Binding-site contacts:
Ligand atom NAS contacts residue MG1 of chain 1.G at 1.8 Å.
Ligand atom OAB contacts residue PRO240 of chain 1.A at 3.2 Å.
Ligand atom OAE contacts residue MG1 of chain 1.H at 1.7 Å.
Ligand atom OAC contacts residue GLU247 of chain 1.A at 2.2 Å (salt-bridge).
Ligand atom NBE contacts residue ASP159 of chain 1.A at 3.4 Å (salt-bridge).
Ligand atom NBE contacts residue GLU247 of chain 1.A at 3.0 Å (salt-bridge).
Ligand atom NBE contacts residue MG1 of chain 1.H at 2.2 Å.
Ligand atom OAE contacts residue GLU247 of chain 1.A at 2.7 Å (salt-bridge).
Ligand atom CAK contacts residue PRO240 of chain 1.A at 3.7 Å (hydrophobic).
Ligand atom CAM contacts residue TYR238 of chain 1.A at 3.6 Å (hydrophobic).
Ligand atom CAU contacts residue PRO240 of chain 1.A at 3.7 Å (hydrophobic).
Ligand atom OAC contacts residue ASP159 of chain 1.A at 3.7 Å.
Ligand atom OAB contacts residue ARG326 of chain 1.D at 3.6 Å.
Ligand atom CBD contacts residue MG1 of chain 1.G at 2.6 Å.
Ligand atom CBD contacts residue MG1 of chain 1.H at 3.7 Å.
Ligand atom CBA contacts residue GLU247 of chain 1.A at 4.0 Å.
Ligand atom CAN contacts residue TYR238 of chain 1.A at 3.5 Å (hydrophobic).
Ligand atom CAO contacts residue ASN212 of chain 1.A at 3.8 Å.
Ligand atom CBA contacts residue MG1 of chain 1.H at 3.7 Å.
Ligand atom OAC contacts residue MG1 of chain 1.H at 1.8 Å.
Ligand atom NBE contacts residue ASP211 of chain 1.A at 3.4 Å (salt-bridge).
Ligand atom NBE contacts residue MG1 of chain 1.G at 2.8 Å.
Ligand atom NAS contacts residue ASP159 of chain 1.A at 3.8 Å.
Ligand atom OAE contacts residue MG1 of chain 1.G at 2.3 Å.
Ligand atom CAJ contacts residue ASP211 of chain 1.A at 3.4 Å.
Ligand atom CBD contacts residue ASP211 of chain 1.A at 3.2 Å.
Ligand atom CBC contacts residue MG1 of chain 1.G at 3.9 Å.
Ligand atom CBB contacts residue MG1 of chain 1.H at 2.3 Å.
Ligand atom CAH contacts residue GLN241 of chain 1.A at 3.7 Å.
Ligand atom CAZ contacts residue PRO240 of chain 1.A at 3.8 Å (hydrophobic).
Ligand atom CAJ contacts residue MG1 of chain 1.G at 2.8 Å.
Ligand atom OAE contacts residue ASP159 of chain 1.A at 2.0 Å (salt-bridge).
Ligand atom FAG contacts residue GLU247 of chain 1.A at 3.3 Å.
Ligand atom NAS contacts residue ASP211 of chain 1.A at 2.6 Å (salt-bridge).
Ligand atom FAG contacts residue PRO240 of chain 1.A at 3.9 Å.
Ligand atom FAF contacts residue GLN241 of chain 1.A at 3.6 Å.
Ligand atom OAE contacts residue ASP211 of chain 1.A at 3.1 Å (salt-bridge).
Ligand atom OAD contacts residue ASN212 of chain 1.A at 3.8 Å.
Ligand atom CAY contacts residue PRO240 of chain 1.A at 3.5 Å (hydrophobic).
Ligand atom CBB contacts residue GLU247 of chain 1.A at 2.7 Å.

Sequence of chain 1.D:
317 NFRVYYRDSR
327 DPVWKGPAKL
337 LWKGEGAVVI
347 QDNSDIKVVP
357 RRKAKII

Sequence of chain 1.A:
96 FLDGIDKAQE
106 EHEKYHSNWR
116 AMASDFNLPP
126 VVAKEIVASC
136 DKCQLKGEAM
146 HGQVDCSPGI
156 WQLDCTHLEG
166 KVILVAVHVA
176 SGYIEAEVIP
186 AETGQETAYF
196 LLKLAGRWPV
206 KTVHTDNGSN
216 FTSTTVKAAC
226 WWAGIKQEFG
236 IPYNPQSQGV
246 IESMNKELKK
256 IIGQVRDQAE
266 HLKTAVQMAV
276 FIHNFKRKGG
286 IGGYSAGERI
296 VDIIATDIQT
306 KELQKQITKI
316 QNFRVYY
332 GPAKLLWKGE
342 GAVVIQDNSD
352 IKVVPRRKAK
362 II

This small molecule binds to this protein.
Small molecule (SMILES): Nc1c(C(=O)NCc2ccc(F)cc2F)c(=O)n(O)c2ncc(CCCCCO)cc12